Sequence of chain 1.A:
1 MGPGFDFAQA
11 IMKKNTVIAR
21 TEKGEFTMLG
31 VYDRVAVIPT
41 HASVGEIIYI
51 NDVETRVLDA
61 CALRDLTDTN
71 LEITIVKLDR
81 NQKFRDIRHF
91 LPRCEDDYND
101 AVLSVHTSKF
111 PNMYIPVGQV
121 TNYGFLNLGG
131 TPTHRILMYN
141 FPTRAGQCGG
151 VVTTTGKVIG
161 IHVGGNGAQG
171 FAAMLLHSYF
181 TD

This protein binds this small molecule.
Small molecule (SMILES): CCOC(=O)c1cn[nH]c1

Binding-site contacts:
Ligand atom C5 contacts residue PHE141 of chain 1.A at 3.9 Å (hydrophobic).
Ligand atom C5 contacts residue PRO142 of chain 1.A at 3.6 Å (hydrophobic).
Ligand atom C3 contacts residue PHE141 of chain 1.A at 4.5 Å (hydrophobic).
Ligand atom O contacts residue ARG144 of chain 1.A at 4.2 Å.
Ligand atom N1 contacts residue THR143 of chain 1.A at 4.3 Å.
Ligand atom C4 contacts residue ARG144 of chain 1.A at 4.1 Å.
Ligand atom C4 contacts residue GLN147 of chain 1.A at 3.4 Å.
Ligand atom N contacts residue PHE141 of chain 1.A at 3.6 Å.
Ligand atom N contacts residue GLN147 of chain 1.A at 2.9 Å (h-bond).
Ligand atom C5 contacts residue ARG144 of chain 1.A at 3.2 Å.
Ligand atom N1 contacts residue GLN147 of chain 1.A at 4.1 Å.
Ligand atom C4 contacts residue PHE141 of chain 1.A at 4.4 Å (hydrophobic).
Ligand atom C2 contacts residue ARG144 of chain 1.A at 3.3 Å.
Ligand atom N1 contacts residue PRO142 of chain 1.A at 2.8 Å (h-bond).
Ligand atom C1 contacts residue ARG144 of chain 1.A at 4.3 Å.
Ligand atom N1 contacts residue PHE141 of chain 1.A at 3.2 Å.
Ligand atom O1 contacts residue ARG144 of chain 1.A at 2.9 Å (salt-bridge).
Ligand atom N contacts residue PRO142 of chain 1.A at 3.8 Å.
Ligand atom N1 contacts residue ARG144 of chain 1.A at 3.5 Å.
Ligand atom N contacts residue ARG144 of chain 1.A at 3.6 Å.
Ligand atom C3 contacts residue ARG144 of chain 1.A at 3.5 Å.